Binding-site contacts:
Ligand atom CE2 contacts residue ALA306 of chain 1.A at 4.0 Å (hydrophobic).
Ligand atom CB contacts residue ALA176 of chain 1.A at 3.4 Å (hydrophobic).
Ligand atom CG contacts residue ALA176 of chain 1.A at 3.8 Å (hydrophobic).
Ligand atom O contacts residue GLY154 of chain 1.A at 3.4 Å.
Ligand atom CD1 contacts residue GLU305 of chain 1.A at 3.4 Å.
Ligand atom C contacts residue SER155 of chain 1.A at 3.8 Å.
Ligand atom C contacts residue THR153 of chain 1.A at 3.8 Å.
Ligand atom O contacts residue SER155 of chain 1.A at 3.3 Å (h-bond).
Ligand atom O contacts residue THR153 of chain 1.A at 3.6 Å.
Ligand atom CG contacts residue ALA306 of chain 1.A at 4.2 Å (hydrophobic).
Ligand atom CG contacts residue THR153 of chain 1.A at 4.2 Å.
Ligand atom CE3 contacts residue THR153 of chain 1.A at 3.6 Å.
Ligand atom CD1 contacts residue ALA176 of chain 1.A at 3.6 Å (hydrophobic).
Ligand atom C contacts residue TYR226 of chain 1.A at 3.7 Å (hydrophobic).
Ligand atom CZ2 contacts residue TRP78 of chain 1.A at 4.1 Å (hydrophobic).
Ligand atom CA contacts residue ALA176 of chain 1.A at 3.6 Å (hydrophobic).
Ligand atom CA contacts residue TYR226 of chain 1.A at 4.1 Å (hydrophobic).
Ligand atom CA contacts residue THR153 of chain 1.A at 4.3 Å.
Ligand atom CH2 contacts residue TRP78 of chain 1.A at 4.0 Å (hydrophobic).
Ligand atom CZ2 contacts residue ARG74 of chain 1.A at 3.9 Å.
Ligand atom CD2 contacts residue THR153 of chain 1.A at 4.0 Å.
Ligand atom NE1 contacts residue GLU305 of chain 1.A at 3.2 Å (salt-bridge).
Ligand atom OXT contacts residue SER177 of chain 1.A at 3.9 Å.
Ligand atom N contacts residue TYR226 of chain 1.A at 3.8 Å.
Ligand atom CD2 contacts residue ALA306 of chain 1.A at 4.1 Å (hydrophobic).
Ligand atom CB contacts residue THR153 of chain 1.A at 3.5 Å.
Ligand atom O contacts residue TYR226 of chain 1.A at 3.9 Å.
Ligand atom CH2 contacts residue ALA306 of chain 1.A at 3.8 Å (hydrophobic).
Ligand atom OXT contacts residue THR153 of chain 1.A at 4.3 Å.
Ligand atom CH2 contacts residue ARG74 of chain 1.A at 3.8 Å.
Ligand atom OXT contacts residue SER178 of chain 1.A at 3.4 Å (h-bond).
Ligand atom NE1 contacts residue ILE424 of chain 1.A at 4.0 Å.
Ligand atom N contacts residue ALA176 of chain 1.A at 3.0 Å (h-bond).
Ligand atom OXT contacts residue SER155 of chain 1.A at 2.8 Å (h-bond).
Ligand atom OXT contacts residue ALA176 of chain 1.A at 4.0 Å.
Ligand atom CZ2 contacts residue ALA306 of chain 1.A at 3.8 Å (hydrophobic).
Ligand atom NE1 contacts residue ALA306 of chain 1.A at 4.1 Å.
Ligand atom OXT contacts residue TYR226 of chain 1.A at 3.4 Å.
Ligand atom C contacts residue ALA176 of chain 1.A at 4.0 Å (hydrophobic).
Ligand atom N contacts residue SER178 of chain 1.A at 3.0 Å (h-bond).

The protein below binds the small molecule below.
Small molecule (SMILES): N[C@@H](Cc1c[nH]c2ccccc12)C(=O)O

Sequence of chain 1.A:
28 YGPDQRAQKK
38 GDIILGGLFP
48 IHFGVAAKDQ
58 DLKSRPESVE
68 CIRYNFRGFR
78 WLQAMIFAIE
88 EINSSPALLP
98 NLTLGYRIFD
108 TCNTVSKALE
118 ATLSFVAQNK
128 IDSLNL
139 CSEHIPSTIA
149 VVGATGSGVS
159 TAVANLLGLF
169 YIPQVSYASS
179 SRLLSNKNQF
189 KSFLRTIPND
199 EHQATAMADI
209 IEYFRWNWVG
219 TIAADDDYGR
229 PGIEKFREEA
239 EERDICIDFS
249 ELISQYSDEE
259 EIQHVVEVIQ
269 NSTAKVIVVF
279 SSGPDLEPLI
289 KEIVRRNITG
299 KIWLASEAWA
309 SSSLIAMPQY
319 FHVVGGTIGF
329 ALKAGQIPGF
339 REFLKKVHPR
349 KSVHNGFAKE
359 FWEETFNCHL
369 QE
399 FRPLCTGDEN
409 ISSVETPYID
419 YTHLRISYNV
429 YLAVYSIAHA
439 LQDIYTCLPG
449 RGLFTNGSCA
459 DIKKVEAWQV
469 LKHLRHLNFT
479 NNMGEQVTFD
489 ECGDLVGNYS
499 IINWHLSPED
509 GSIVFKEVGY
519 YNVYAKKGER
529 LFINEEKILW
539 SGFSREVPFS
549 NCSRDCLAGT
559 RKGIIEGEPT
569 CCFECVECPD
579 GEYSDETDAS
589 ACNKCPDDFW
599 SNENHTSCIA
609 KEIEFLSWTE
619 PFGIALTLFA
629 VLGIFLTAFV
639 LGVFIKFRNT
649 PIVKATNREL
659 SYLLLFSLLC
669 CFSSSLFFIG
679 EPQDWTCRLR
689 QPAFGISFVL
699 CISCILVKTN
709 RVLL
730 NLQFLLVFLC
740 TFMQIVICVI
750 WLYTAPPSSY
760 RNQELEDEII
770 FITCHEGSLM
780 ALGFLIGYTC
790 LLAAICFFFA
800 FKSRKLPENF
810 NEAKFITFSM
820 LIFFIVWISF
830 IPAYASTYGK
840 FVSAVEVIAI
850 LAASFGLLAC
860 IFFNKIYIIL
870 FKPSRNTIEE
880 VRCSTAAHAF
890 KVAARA